Sequence of chain 1.A:
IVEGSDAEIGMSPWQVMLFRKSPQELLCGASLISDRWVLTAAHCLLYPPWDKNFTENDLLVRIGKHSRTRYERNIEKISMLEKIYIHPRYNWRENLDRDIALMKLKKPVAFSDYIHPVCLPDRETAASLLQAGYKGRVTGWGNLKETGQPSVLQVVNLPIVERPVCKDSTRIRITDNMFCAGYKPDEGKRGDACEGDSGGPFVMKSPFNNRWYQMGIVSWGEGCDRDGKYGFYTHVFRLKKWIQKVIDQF

Binding-site contacts:
Ligand atom CE1 contacts residue PHE19 of chain 1.A at 4.0 Å (hydrophobic).
Ligand atom O contacts residue GLN24 of chain 1.A at 3.8 Å.
Ligand atom CA contacts residue THR69 of chain 1.A at 3.7 Å.
Ligand atom OE1 contacts residue ARG70 of chain 1.A at 3.6 Å.
Ligand atom CG2 contacts residue ILE78 of chain 1.A at 3.2 Å (hydrophobic).
Ligand atom OE1 contacts residue GLN24 of chain 1.A at 4.0 Å.
Ligand atom CE2 contacts residue LEU26 of chain 1.A at 3.8 Å (hydrophobic).
Ligand atom O contacts residue GLN24 of chain 1.A at 3.9 Å.
Ligand atom CD contacts residue TYR71 of chain 1.A at 3.7 Å (hydrophobic).
Ligand atom C1 contacts residue ARG68 of chain 1.A at 3.6 Å.
Ligand atom CD1 contacts residue ARG62 of chain 1.A at 3.6 Å.
Ligand atom CD2 contacts residue GLN24 of chain 1.A at 4.0 Å.
Ligand atom CE2 contacts residue GLU25 of chain 1.A at 3.7 Å.
Ligand atom CB contacts residue TYR71 of chain 1.A at 3.8 Å (hydrophobic).
Ligand atom CD1 contacts residue PHE19 of chain 1.A at 3.6 Å (hydrophobic).
Ligand atom O1 contacts residue ARG68 of chain 1.A at 2.8 Å (salt-bridge).
Ligand atom CB contacts residue GLN24 of chain 1.A at 3.6 Å.
Ligand atom O2 contacts residue THR69 of chain 1.A at 3.6 Å.
Ligand atom CG contacts residue PHE19 of chain 1.A at 3.7 Å (hydrophobic).
Ligand atom O contacts residue TYR71 of chain 1.A at 3.8 Å.
Ligand atom CD1 contacts residue PHE19 of chain 1.A at 3.6 Å (hydrophobic).
Ligand atom CA contacts residue THR69 of chain 1.A at 3.7 Å.
Ligand atom CB contacts residue THR69 of chain 1.A at 3.5 Å.
Ligand atom CD1 contacts residue THR69 of chain 1.A at 3.7 Å.
Ligand atom OE1 contacts residue TYR71 of chain 1.A at 2.9 Å (h-bond).
Ligand atom CZ contacts residue ARG68 of chain 1.A at 3.8 Å.
Ligand atom O2 contacts residue ARG68 of chain 1.A at 3.1 Å (salt-bridge).
Ligand atom CD1 contacts residue ARG68 of chain 1.A at 3.6 Å.
Ligand atom C contacts residue THR69 of chain 1.A at 3.8 Å.
Ligand atom CG1 contacts residue ILE78 of chain 1.A at 3.9 Å (hydrophobic).
Ligand atom C1 contacts residue THR69 of chain 1.A at 3.7 Å.
Ligand atom CZ contacts residue LEU26 of chain 1.A at 3.7 Å (hydrophobic).
Ligand atom CD1 contacts residue ILE78 of chain 1.A at 3.8 Å (hydrophobic).
Ligand atom O1 contacts residue THR69 of chain 1.A at 3.9 Å.
Ligand atom C4 contacts residue THR69 of chain 1.A at 4.0 Å.
Ligand atom N contacts residue THR69 of chain 1.A at 2.9 Å (h-bond).
Ligand atom CD contacts residue TYR71 of chain 1.A at 3.6 Å (hydrophobic).
Ligand atom CG contacts residue TYR71 of chain 1.A at 3.6 Å (hydrophobic).
Ligand atom O3 contacts residue THR69 of chain 1.A at 3.2 Å.
Ligand atom CE1 contacts residue ARG68 of chain 1.A at 3.3 Å.

The small molecule below binds the protein below.
Small molecule (SMILES): CC[C@H](C)[C@H](NC(=O)[C@H](CCC(=O)O)NC(=O)[C@H](CCC(=O)O)NC(=O)[C@H](Cc1ccccc1)NC(=O)CCC(=O)O)C(=O)N1CCC[C@H]1C=O